Sequence of chain 1.D:
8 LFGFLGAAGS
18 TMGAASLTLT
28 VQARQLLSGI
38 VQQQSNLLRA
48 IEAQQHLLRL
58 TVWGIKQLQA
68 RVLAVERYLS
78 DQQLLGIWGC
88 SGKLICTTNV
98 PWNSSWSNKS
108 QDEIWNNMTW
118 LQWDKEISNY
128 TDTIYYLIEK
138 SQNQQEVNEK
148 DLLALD

The protein below binds the small molecule below.
Small molecule (SMILES): CC(=O)N[C@@H]1[C@@H](O)[C@H](O)[C@@H](CO)O[C@H]1O

Binding-site contacts:
Ligand atom C3 contacts residue ASN114 of chain 1.D at 3.8 Å.
Ligand atom N2 contacts residue GLU110 of chain 1.D at 3.7 Å.
Ligand atom O6 contacts residue ASN114 of chain 1.D at 3.7 Å.
Ligand atom C8 contacts residue GLU110 of chain 1.D at 3.4 Å.
Ligand atom O7 contacts residue GLU110 of chain 1.D at 3.8 Å.
Ligand atom C7 contacts residue ASN114 of chain 1.D at 4.0 Å.
Ligand atom C7 contacts residue GLU110 of chain 1.D at 3.4 Å.
Ligand atom O5 contacts residue ASN114 of chain 1.D at 2.4 Å (h-bond).
Ligand atom C1 contacts residue ASN114 of chain 1.D at 1.5 Å.
Ligand atom C5 contacts residue ASN114 of chain 1.D at 3.7 Å.
Ligand atom C4 contacts residue ASN114 of chain 1.D at 4.3 Å.
Ligand atom N2 contacts residue ASN114 of chain 1.D at 2.9 Å (h-bond).
Ligand atom C2 contacts residue ASN114 of chain 1.D at 2.5 Å.